Sequence of chain 1.C:
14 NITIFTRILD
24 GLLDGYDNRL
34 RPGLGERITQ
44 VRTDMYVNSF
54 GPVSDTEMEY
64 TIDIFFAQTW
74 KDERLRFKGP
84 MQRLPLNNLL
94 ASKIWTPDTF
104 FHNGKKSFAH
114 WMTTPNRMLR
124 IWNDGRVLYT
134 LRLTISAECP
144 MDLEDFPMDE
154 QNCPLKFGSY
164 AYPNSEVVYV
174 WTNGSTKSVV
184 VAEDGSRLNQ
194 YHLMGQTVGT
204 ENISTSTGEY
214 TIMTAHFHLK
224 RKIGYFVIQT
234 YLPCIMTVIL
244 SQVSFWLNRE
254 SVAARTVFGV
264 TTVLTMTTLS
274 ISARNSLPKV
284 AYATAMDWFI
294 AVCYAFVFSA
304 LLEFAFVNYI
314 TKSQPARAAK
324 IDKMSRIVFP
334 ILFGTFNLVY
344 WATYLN

Sequence of chain 1.D:
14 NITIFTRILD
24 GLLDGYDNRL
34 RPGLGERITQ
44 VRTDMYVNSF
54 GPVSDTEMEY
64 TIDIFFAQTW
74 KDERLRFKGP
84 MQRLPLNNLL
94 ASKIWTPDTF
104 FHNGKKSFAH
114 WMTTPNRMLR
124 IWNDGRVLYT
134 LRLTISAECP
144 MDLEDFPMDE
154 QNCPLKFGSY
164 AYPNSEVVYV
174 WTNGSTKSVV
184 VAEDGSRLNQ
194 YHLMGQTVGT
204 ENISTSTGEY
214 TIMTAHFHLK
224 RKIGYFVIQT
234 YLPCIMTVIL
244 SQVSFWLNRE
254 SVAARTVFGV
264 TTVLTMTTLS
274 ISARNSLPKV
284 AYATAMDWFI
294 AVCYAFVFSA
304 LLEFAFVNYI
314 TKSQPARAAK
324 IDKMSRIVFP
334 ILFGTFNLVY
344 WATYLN

This small molecule binds to this protein.
Small molecule (SMILES): Cc1ccc(-c2noc(C)c2Cn2ncc(N3CC4(CCCCO4)C3)cc2=O)nn1

Binding-site contacts:
Ligand atom N contacts residue THR210 of chain 1.D at 4.0 Å.
Ligand atom N2 contacts residue PHE68 of chain 1.C at 4.1 Å.
Ligand atom C13 contacts residue THR208 of chain 1.D at 2.9 Å.
Ligand atom O contacts residue THR133 of chain 1.C at 2.7 Å (h-bond).
Ligand atom C2 contacts residue TYR163 of chain 1.D at 3.9 Å (hydrophobic).
Ligand atom C12 contacts residue TYR49 of chain 1.C at 4.0 Å (hydrophobic).
Ligand atom C14 contacts residue TYR49 of chain 1.C at 3.9 Å (hydrophobic).
Ligand atom O1 contacts residue TYR49 of chain 1.C at 4.1 Å.
Ligand atom C6 contacts residue PHE68 of chain 1.C at 3.7 Å (hydrophobic).
Ligand atom C16 contacts residue TYR49 of chain 1.C at 3.8 Å (hydrophobic).
Ligand atom C7 contacts residue PHE68 of chain 1.C at 3.2 Å (hydrophobic).
Ligand atom C9 contacts residue TYR49 of chain 1.C at 3.9 Å (hydrophobic).
Ligand atom N1 contacts residue THR210 of chain 1.D at 3.9 Å.
Ligand atom C10 contacts residue TYR49 of chain 1.C at 3.8 Å (hydrophobic).
Ligand atom C11 contacts residue TYR49 of chain 1.C at 3.9 Å (hydrophobic).
Ligand atom C3 contacts residue PHE68 of chain 1.C at 4.2 Å (hydrophobic).
Ligand atom C13 contacts residue TYR49 of chain 1.C at 4.0 Å (hydrophobic).
Ligand atom C12 contacts residue THR208 of chain 1.D at 3.5 Å.
Ligand atom N1 contacts residue THR208 of chain 1.D at 3.2 Å (h-bond).
Ligand atom N4 contacts residue PHE68 of chain 1.C at 3.9 Å.
Ligand atom N4 contacts residue TYR49 of chain 1.C at 3.9 Å.
Ligand atom C9 contacts residue SER209 of chain 1.D at 3.8 Å.
Ligand atom O1 contacts residue THR208 of chain 1.D at 2.5 Å (h-bond).
Ligand atom N contacts residue THR208 of chain 1.D at 3.1 Å (h-bond).
Ligand atom C6 contacts residue THR133 of chain 1.C at 4.0 Å.
Ligand atom C5 contacts residue THR133 of chain 1.C at 4.1 Å.
Ligand atom C7 contacts residue ASP47 of chain 1.C at 3.6 Å.
Ligand atom C19 contacts residue HIS105 of chain 1.D at 3.6 Å.
Ligand atom O contacts residue PHE68 of chain 1.C at 3.7 Å.
Ligand atom C contacts residue TYR213 of chain 1.D at 3.7 Å (hydrophobic).
Ligand atom O contacts residue ALA70 of chain 1.C at 3.9 Å.
Ligand atom O1 contacts residue SER209 of chain 1.D at 3.7 Å.
Ligand atom O2 contacts residue HIS105 of chain 1.D at 3.9 Å.
Ligand atom C10 contacts residue PHE68 of chain 1.C at 4.0 Å (hydrophobic).
Ligand atom N2 contacts residue THR133 of chain 1.C at 2.8 Å (h-bond).
Ligand atom N3 contacts residue THR208 of chain 1.D at 3.6 Å.
Ligand atom C17 contacts residue ASN51 of chain 1.C at 3.6 Å.
Ligand atom C7 contacts residue ALA70 of chain 1.C at 3.9 Å (hydrophobic).
Ligand atom N3 contacts residue TYR49 of chain 1.C at 3.8 Å.
Ligand atom C9 contacts residue THR208 of chain 1.D at 4.0 Å.